Sequence of chain 1.B:
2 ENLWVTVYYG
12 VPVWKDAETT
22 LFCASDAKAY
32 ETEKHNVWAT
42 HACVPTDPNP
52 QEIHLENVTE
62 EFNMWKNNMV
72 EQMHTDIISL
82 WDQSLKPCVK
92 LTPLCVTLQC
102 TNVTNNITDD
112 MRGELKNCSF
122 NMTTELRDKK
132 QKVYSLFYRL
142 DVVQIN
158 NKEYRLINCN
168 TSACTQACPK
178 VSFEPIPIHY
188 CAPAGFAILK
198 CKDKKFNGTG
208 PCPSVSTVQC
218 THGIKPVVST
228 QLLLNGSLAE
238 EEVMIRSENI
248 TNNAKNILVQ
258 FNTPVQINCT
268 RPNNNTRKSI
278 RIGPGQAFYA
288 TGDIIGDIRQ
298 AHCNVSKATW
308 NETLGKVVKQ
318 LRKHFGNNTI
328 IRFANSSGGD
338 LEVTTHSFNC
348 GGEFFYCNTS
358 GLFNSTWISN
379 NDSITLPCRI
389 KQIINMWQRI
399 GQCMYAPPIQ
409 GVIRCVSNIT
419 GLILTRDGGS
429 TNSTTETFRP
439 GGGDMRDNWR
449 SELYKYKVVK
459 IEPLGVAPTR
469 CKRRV

A protein and the small-molecule ligand that binds it are described below.
Small molecule (SMILES): CC(=O)N[C@@H]1[C@@H](O)[C@H](O)[C@@H](CO)O[C@H]1O

Binding-site contacts:
Ligand atom C8 contacts residue ASN246 of chain 1.B at 4.0 Å.
Ligand atom C1 contacts residue ASN249 of chain 1.B at 4.2 Å.
Ligand atom C3 contacts residue ASN246 of chain 1.B at 3.8 Å.
Ligand atom N2 contacts residue ASN246 of chain 1.B at 2.9 Å (h-bond).
Ligand atom C2 contacts residue ASN246 of chain 1.B at 2.5 Å.
Ligand atom N2 contacts residue THR248 of chain 1.B at 4.5 Å.
Ligand atom C4 contacts residue ASN246 of chain 1.B at 4.2 Å.
Ligand atom C6 contacts residue ASN249 of chain 1.B at 4.5 Å.
Ligand atom C1 contacts residue ASN246 of chain 1.B at 1.4 Å.
Ligand atom C5 contacts residue THR248 of chain 1.B at 4.1 Å.
Ligand atom C2 contacts residue THR248 of chain 1.B at 4.3 Å.
Ligand atom C7 contacts residue ASN246 of chain 1.B at 3.2 Å.
Ligand atom O5 contacts residue ASN249 of chain 1.B at 3.8 Å.
Ligand atom C1 contacts residue THR248 of chain 1.B at 3.2 Å.
Ligand atom O5 contacts residue ASN246 of chain 1.B at 2.4 Å (h-bond).
Ligand atom O5 contacts residue THR248 of chain 1.B at 3.8 Å.
Ligand atom O7 contacts residue ASN246 of chain 1.B at 3.2 Å (h-bond).
Ligand atom C5 contacts residue ASN246 of chain 1.B at 3.7 Å.